This small molecule binds to this protein.
Small molecule (SMILES): C=CCCCCCCCCCC(C)=O

Sequence of chain 1.A:
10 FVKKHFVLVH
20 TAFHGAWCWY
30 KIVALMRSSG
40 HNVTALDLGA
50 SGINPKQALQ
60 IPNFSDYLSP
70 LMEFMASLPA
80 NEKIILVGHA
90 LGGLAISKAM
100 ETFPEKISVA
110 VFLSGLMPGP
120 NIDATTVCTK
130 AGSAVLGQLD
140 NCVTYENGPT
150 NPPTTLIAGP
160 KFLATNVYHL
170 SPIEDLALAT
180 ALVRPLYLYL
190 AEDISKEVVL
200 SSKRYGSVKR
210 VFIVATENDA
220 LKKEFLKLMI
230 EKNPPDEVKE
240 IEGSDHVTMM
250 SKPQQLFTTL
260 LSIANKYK

Binding-site contacts:
Ligand atom C2 contacts residue ALA89 of chain 1.A at 4.2 Å (hydrophobic).
Ligand atom C13 contacts residue CYS127 of chain 1.A at 4.0 Å (hydrophobic).
Ligand atom C12 contacts residue ILE193 of chain 1.A at 4.3 Å (hydrophobic).
Ligand atom C3 contacts residue THR20 of chain 1.A at 4.4 Å.
Ligand atom C2 contacts residue ALA21 of chain 1.A at 4.4 Å (hydrophobic).
Ligand atom C4 contacts residue LEU90 of chain 1.A at 4.2 Å (hydrophobic).
Ligand atom O1 contacts residue ALA89 of chain 1.A at 3.4 Å.
Ligand atom C13 contacts residue ALA190 of chain 1.A at 4.0 Å (hydrophobic).
Ligand atom C8 contacts residue LEU185 of chain 1.A at 3.7 Å (hydrophobic).
Ligand atom C1 contacts residue ALA21 of chain 1.A at 3.4 Å (hydrophobic).
Ligand atom C1 contacts residue PHE22 of chain 1.A at 3.8 Å (hydrophobic).
Ligand atom C11 contacts residue TYR188 of chain 1.A at 4.0 Å (hydrophobic).
Ligand atom C6 contacts residue VAL134 of chain 1.A at 4.4 Å (hydrophobic).
Ligand atom O1 contacts residue HIS245 of chain 1.A at 2.5 Å (h-bond).
Ligand atom C4 contacts residue ALA130 of chain 1.A at 4.3 Å (hydrophobic).
Ligand atom C13 contacts residue ILE193 of chain 1.A at 4.0 Å (hydrophobic).
Ligand atom C3 contacts residue HIS245 of chain 1.A at 4.1 Å.
Ligand atom C9 contacts residue CYS127 of chain 1.A at 4.4 Å (hydrophobic).
Ligand atom C3 contacts residue VAL134 of chain 1.A at 4.0 Å (hydrophobic).
Ligand atom C1 contacts residue HIS245 of chain 1.A at 4.4 Å.
Ligand atom C11 contacts residue ILE193 of chain 1.A at 3.7 Å (hydrophobic).
Ligand atom C11 contacts residue CYS127 of chain 1.A at 4.2 Å (hydrophobic).
Ligand atom C6 contacts residue ALA21 of chain 1.A at 4.1 Å (hydrophobic).
Ligand atom C7 contacts residue LEU185 of chain 1.A at 4.5 Å (hydrophobic).
Ligand atom C9 contacts residue GLY131 of chain 1.A at 4.2 Å.
Ligand atom C5 contacts residue VAL134 of chain 1.A at 4.0 Å (hydrophobic).
Ligand atom C4 contacts residue THR20 of chain 1.A at 4.3 Å.
Ligand atom O1 contacts residue THR20 of chain 1.A at 3.0 Å (h-bond).
Ligand atom C5 contacts residue ALA130 of chain 1.A at 3.8 Å (hydrophobic).
Ligand atom C7 contacts residue VAL134 of chain 1.A at 4.5 Å (hydrophobic).
Ligand atom C5 contacts residue GLY131 of chain 1.A at 4.5 Å.
Ligand atom C2 contacts residue HIS245 of chain 1.A at 3.4 Å.
Ligand atom C12 contacts residue TYR188 of chain 1.A at 3.8 Å (hydrophobic).
Ligand atom C1 contacts residue THR20 of chain 1.A at 3.9 Å.
Ligand atom C12 contacts residue CYS127 of chain 1.A at 4.2 Å (hydrophobic).
Ligand atom C13 contacts residue TYR188 of chain 1.A at 3.6 Å (hydrophobic).
Ligand atom C6 contacts residue LEU185 of chain 1.A at 4.5 Å (hydrophobic).
Ligand atom C2 contacts residue THR20 of chain 1.A at 3.5 Å.
Ligand atom C7 contacts residue GLY131 of chain 1.A at 3.9 Å.
Ligand atom C7 contacts residue ALA130 of chain 1.A at 4.5 Å (hydrophobic).